Binding-site contacts:
Ligand atom C2 contacts residue ASN118 of chain 1.A at 2.4 Å.
Ligand atom C7 contacts residue ASN118 of chain 1.A at 3.2 Å.
Ligand atom N2 contacts residue ASN118 of chain 1.A at 2.8 Å (h-bond).
Ligand atom C5 contacts residue ASN118 of chain 1.A at 3.7 Å.
Ligand atom C5 contacts residue THR120 of chain 1.A at 3.7 Å.
Ligand atom C7 contacts residue ILE156 of chain 1.A at 4.5 Å (hydrophobic).
Ligand atom O7 contacts residue HIS220 of chain 1.A at 3.5 Å (h-bond).
Ligand atom C8 contacts residue SER158 of chain 1.A at 4.3 Å.
Ligand atom O7 contacts residue ASN118 of chain 1.A at 3.3 Å (h-bond).
Ligand atom C8 contacts residue ASN118 of chain 1.A at 4.3 Å.
Ligand atom O5 contacts residue THR120 of chain 1.A at 3.5 Å (h-bond).
Ligand atom C1 contacts residue THR120 of chain 1.A at 3.9 Å.
Ligand atom C8 contacts residue HIS220 of chain 1.A at 4.3 Å.
Ligand atom C8 contacts residue ILE156 of chain 1.A at 3.8 Å (hydrophobic).
Ligand atom C3 contacts residue ASN118 of chain 1.A at 3.8 Å.
Ligand atom C4 contacts residue ASN118 of chain 1.A at 4.2 Å.
Ligand atom C1 contacts residue ASN118 of chain 1.A at 1.4 Å.
Ligand atom O5 contacts residue ASN118 of chain 1.A at 2.4 Å (h-bond).
Ligand atom C7 contacts residue HIS220 of chain 1.A at 4.3 Å.
Ligand atom C8 contacts residue LEU161 of chain 1.A at 4.0 Å (hydrophobic).
Ligand atom C6 contacts residue THR120 of chain 1.A at 3.9 Å.

The protein below binds the small molecule below.
Small molecule (SMILES): CC(=O)N[C@@H]1[C@@H](O)[C@H](O)[C@@H](CO)O[C@H]1O

Sequence of chain 1.A:
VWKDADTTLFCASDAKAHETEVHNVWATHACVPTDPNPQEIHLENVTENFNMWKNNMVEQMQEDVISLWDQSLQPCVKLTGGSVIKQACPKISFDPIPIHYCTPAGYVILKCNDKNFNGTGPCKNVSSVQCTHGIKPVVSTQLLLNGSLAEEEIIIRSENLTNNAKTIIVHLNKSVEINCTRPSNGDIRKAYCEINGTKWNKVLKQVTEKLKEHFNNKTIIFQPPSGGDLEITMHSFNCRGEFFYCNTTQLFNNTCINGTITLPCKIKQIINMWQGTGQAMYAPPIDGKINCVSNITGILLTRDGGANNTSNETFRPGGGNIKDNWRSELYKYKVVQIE